Binding-site contacts:
Ligand atom C8 contacts residue ILE18 of chain 1.A at 4.1 Å (hydrophobic).
Ligand atom C7 contacts residue LEU2 of chain 1.A at 4.4 Å (hydrophobic).
Ligand atom O3 contacts residue ILE18 of chain 1.A at 3.9 Å.
Ligand atom O3 contacts residue LEU2 of chain 1.A at 3.7 Å.
Ligand atom O1 contacts residue LYS60 of chain 1.A at 2.8 Å (salt-bridge).
Ligand atom C4 contacts residue LEU2 of chain 1.A at 3.9 Å (hydrophobic).
Ligand atom C1 contacts residue LYS60 of chain 1.A at 3.6 Å.
Ligand atom C8 contacts residue LEU2 of chain 1.A at 3.9 Å (hydrophobic).
Ligand atom O2 contacts residue LYS60 of chain 1.A at 4.1 Å.
Ligand atom C8 contacts residue ALA17 of chain 1.A at 4.2 Å (hydrophobic).
Ligand atom C5 contacts residue LEU2 of chain 1.A at 3.7 Å (hydrophobic).
Ligand atom C6 contacts residue LEU2 of chain 1.A at 3.9 Å (hydrophobic).
Ligand atom C8 contacts residue SER22 of chain 1.A at 4.3 Å.

Sequence of chain 1.A:
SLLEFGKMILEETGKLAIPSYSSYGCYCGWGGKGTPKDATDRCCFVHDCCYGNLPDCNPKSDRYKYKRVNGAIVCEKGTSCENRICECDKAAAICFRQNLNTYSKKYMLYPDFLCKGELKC

The protein below binds the small molecule below.
Small molecule (SMILES): COc1ccc(C(=O)O)cc1